Binding-site contacts:
Ligand atom CA contacts residue TYR215 of chain 1.B at 3.4 Å (hydrophobic).
Ligand atom C contacts residue ASP105 of chain 1.B at 1.4 Å.
Ligand atom CE contacts residue VAL151 of chain 1.B at 3.9 Å (hydrophobic).
Ligand atom O1 contacts residue TYR215 of chain 1.B at 2.7 Å (h-bond).
Ligand atom CG contacts residue HIS273 of chain 1.B at 4.3 Å.
Ligand atom O1 contacts residue HIS153 of chain 1.B at 2.7 Å (h-bond).
Ligand atom C2 contacts residue MET248 of chain 1.B at 3.6 Å (hydrophobic).
Ligand atom CD contacts residue PHE154 of chain 1.B at 4.4 Å (hydrophobic).
Ligand atom CG contacts residue HIS153 of chain 1.B at 3.9 Å.
Ligand atom CB contacts residue HIS153 of chain 1.B at 4.3 Å.
Ligand atom C contacts residue HIS153 of chain 1.B at 4.3 Å.
Ligand atom O1 contacts residue ILE106 of chain 1.B at 4.5 Å.
Ligand atom C2 contacts residue VAL151 of chain 1.B at 3.5 Å (hydrophobic).
Ligand atom C1 contacts residue PHE140 of chain 1.B at 4.2 Å (hydrophobic).
Ligand atom CA contacts residue HIS153 of chain 1.B at 3.9 Å.
Ligand atom C contacts residue HIS273 of chain 1.B at 3.8 Å.
Ligand atom CB contacts residue GLN129 of chain 1.B at 4.3 Å.
Ligand atom CB contacts residue TRP109 of chain 1.B at 4.4 Å (hydrophobic).
Ligand atom O1 contacts residue ASP105 of chain 1.B at 3.7 Å.
Ligand atom CA contacts residue ASP105 of chain 1.B at 2.5 Å.
Ligand atom CD contacts residue ALA130 of chain 1.B at 4.4 Å (hydrophobic).
Ligand atom O1 contacts residue TRP109 of chain 1.B at 4.4 Å.
Ligand atom CA contacts residue TRP109 of chain 1.B at 4.4 Å (hydrophobic).
Ligand atom CB contacts residue ASP105 of chain 1.B at 3.0 Å.
Ligand atom C1 contacts residue MET248 of chain 1.B at 3.8 Å (hydrophobic).
Ligand atom CB contacts residue PHE154 of chain 1.B at 4.0 Å (hydrophobic).
Ligand atom O1 contacts residue PHE154 of chain 1.B at 3.5 Å.
Ligand atom CB contacts residue ALA130 of chain 1.B at 3.9 Å (hydrophobic).
Ligand atom CG contacts residue PHE154 of chain 1.B at 4.0 Å (hydrophobic).
Ligand atom C1 contacts residue VAL151 of chain 1.B at 4.0 Å (hydrophobic).
Ligand atom CD contacts residue PRO131 of chain 1.B at 4.0 Å (hydrophobic).
Ligand atom C1 contacts residue LEU150 of chain 1.B at 3.6 Å (hydrophobic).
Ligand atom CA contacts residue ILE106 of chain 1.B at 4.1 Å (hydrophobic).
Ligand atom CA contacts residue PHE154 of chain 1.B at 4.3 Å (hydrophobic).
Ligand atom C2 contacts residue PHE140 of chain 1.B at 4.5 Å (hydrophobic).
Ligand atom CD contacts residue MET248 of chain 1.B at 4.4 Å (hydrophobic).
Ligand atom CG contacts residue ASP105 of chain 1.B at 3.7 Å.
Ligand atom C contacts residue TYR215 of chain 1.B at 3.8 Å (hydrophobic).
Ligand atom CE contacts residue MET248 of chain 1.B at 4.4 Å (hydrophobic).
Ligand atom CE contacts residue LEU150 of chain 1.B at 4.5 Å (hydrophobic).

Sequence of chain 1.B:
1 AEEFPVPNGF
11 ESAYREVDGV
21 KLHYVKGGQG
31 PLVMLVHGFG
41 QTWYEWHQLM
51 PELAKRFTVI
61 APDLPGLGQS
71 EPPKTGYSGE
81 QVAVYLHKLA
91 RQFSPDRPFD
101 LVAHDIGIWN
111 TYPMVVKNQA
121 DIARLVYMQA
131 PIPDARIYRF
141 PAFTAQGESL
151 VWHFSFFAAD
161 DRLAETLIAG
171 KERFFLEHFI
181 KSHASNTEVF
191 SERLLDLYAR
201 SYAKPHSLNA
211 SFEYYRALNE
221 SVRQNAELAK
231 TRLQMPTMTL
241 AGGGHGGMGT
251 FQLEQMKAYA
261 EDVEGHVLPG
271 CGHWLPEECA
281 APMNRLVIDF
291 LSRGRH

This small molecule binds to this protein.
Small molecule (SMILES): CCCCCC[C@@H](O)CO